The protein below binds the small molecule below.
Small molecule (SMILES): N=C1N[C@H]2[C@H](CS[C@H]2CCCCC(=O)O)N1

Binding-site contacts:
Ligand atom C4 contacts residue VAL47 of chain 4.B at 3.4 Å (hydrophobic).
Ligand atom O12 contacts residue ALA86 of chain 4.B at 3.7 Å.
Ligand atom O12 contacts residue SER88 of chain 4.B at 3.0 Å (h-bond).
Ligand atom C8 contacts residue LEU110 of chain 4.B at 3.9 Å (hydrophobic).
Ligand atom N3 contacts residue SER27 of chain 4.B at 2.8 Å (h-bond).
Ligand atom C10 contacts residue ASN49 of chain 4.B at 3.4 Å.
Ligand atom N3 contacts residue ASN23 of chain 4.B at 3.0 Å (h-bond).
Ligand atom C3 contacts residue SER27 of chain 4.B at 3.8 Å.
Ligand atom C3 contacts residue LEU25 of chain 4.B at 3.8 Å (hydrophobic).
Ligand atom C3 contacts residue ASP128 of chain 4.B at 3.7 Å.
Ligand atom C2 contacts residue TRP120 of chain 1.A at 3.8 Å (hydrophobic).
Ligand atom N2 contacts residue VAL47 of chain 4.B at 3.3 Å.
Ligand atom C7 contacts residue VAL47 of chain 4.B at 3.2 Å (hydrophobic).
Ligand atom C3 contacts residue ASN23 of chain 4.B at 3.9 Å.
Ligand atom C5 contacts residue ASP128 of chain 4.B at 4.0 Å.
Ligand atom N3 contacts residue ASP128 of chain 4.B at 3.7 Å.
Ligand atom S1 contacts residue TRP79 of chain 4.B at 3.7 Å.
Ligand atom S1 contacts residue TRP92 of chain 4.B at 3.9 Å.
Ligand atom C7 contacts residue TRP79 of chain 4.B at 3.9 Å (hydrophobic).
Ligand atom N3 contacts residue LEU25 of chain 4.B at 3.9 Å.
Ligand atom C5 contacts residue TRP108 of chain 4.B at 3.7 Å (hydrophobic).
Ligand atom C4 contacts residue TRP120 of chain 1.A at 3.8 Å (hydrophobic).
Ligand atom N1 contacts residue ASP128 of chain 4.B at 2.9 Å (salt-bridge).
Ligand atom N2 contacts residue SER45 of chain 4.B at 3.2 Å (h-bond).
Ligand atom C9 contacts residue GLY48 of chain 4.B at 4.0 Å.
Ligand atom N3 contacts residue TYR43 of chain 4.B at 2.6 Å (h-bond).
Ligand atom C11 contacts residue ASN49 of chain 4.B at 3.5 Å.
Ligand atom C9 contacts residue ALA50 of chain 4.B at 3.9 Å (hydrophobic).
Ligand atom C6 contacts residue TRP108 of chain 4.B at 3.5 Å (hydrophobic).
Ligand atom O11 contacts residue GLY48 of chain 4.B at 3.2 Å.
Ligand atom S1 contacts residue THR90 of chain 4.B at 3.3 Å (h-bond).
Ligand atom O11 contacts residue ASN49 of chain 4.B at 2.8 Å (h-bond).
Ligand atom C9 contacts residue VAL47 of chain 4.B at 3.4 Å (hydrophobic).
Ligand atom C10 contacts residue TRP79 of chain 4.B at 3.6 Å (hydrophobic).
Ligand atom C3 contacts residue TYR43 of chain 4.B at 3.5 Å (hydrophobic).
Ligand atom C7 contacts residue SER45 of chain 4.B at 3.4 Å.
Ligand atom C9 contacts residue TRP79 of chain 4.B at 3.8 Å (hydrophobic).
Ligand atom N1 contacts residue LEU25 of chain 4.B at 4.0 Å.
Ligand atom C8 contacts residue VAL47 of chain 4.B at 3.6 Å (hydrophobic).
Ligand atom C11 contacts residue SER88 of chain 4.B at 4.0 Å.

Sequence of chain 1.A:
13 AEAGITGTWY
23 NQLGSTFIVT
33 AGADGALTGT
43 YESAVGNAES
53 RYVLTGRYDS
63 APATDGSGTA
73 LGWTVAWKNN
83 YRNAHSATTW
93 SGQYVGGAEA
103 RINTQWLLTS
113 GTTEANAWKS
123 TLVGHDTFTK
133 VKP

Sequence of chain 4.B:
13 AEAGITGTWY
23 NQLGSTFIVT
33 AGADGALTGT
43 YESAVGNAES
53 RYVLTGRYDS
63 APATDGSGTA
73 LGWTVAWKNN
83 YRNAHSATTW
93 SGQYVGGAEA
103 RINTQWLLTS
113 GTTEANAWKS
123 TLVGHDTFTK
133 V